Sequence of chain 2.C:
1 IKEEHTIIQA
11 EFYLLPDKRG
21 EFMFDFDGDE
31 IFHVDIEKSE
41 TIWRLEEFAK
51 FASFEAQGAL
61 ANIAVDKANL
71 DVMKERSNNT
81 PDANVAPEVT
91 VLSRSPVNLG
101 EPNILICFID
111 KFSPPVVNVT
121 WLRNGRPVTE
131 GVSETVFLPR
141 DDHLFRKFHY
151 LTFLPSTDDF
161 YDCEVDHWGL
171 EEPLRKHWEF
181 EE

Binding-site contacts:
Ligand atom C2 contacts residue ASN45 of chain 2.D at 3.2 Å.
Ligand atom C1 contacts residue ILE1 of chain 2.C at 3.0 Å (hydrophobic).
Ligand atom O6 contacts residue GLN48 of chain 2.D at 3.7 Å.
Ligand atom C3 contacts residue ILE1 of chain 2.C at 3.8 Å (hydrophobic).
Ligand atom C7 contacts residue ASN45 of chain 2.D at 4.0 Å.
Ligand atom C3 contacts residue ASN45 of chain 2.D at 4.5 Å.
Ligand atom N2 contacts residue ASN45 of chain 2.D at 3.8 Å.
Ligand atom N2 contacts residue ILE1 of chain 2.C at 2.8 Å (h-bond).
Ligand atom C8 contacts residue LYS2 of chain 2.C at 3.6 Å.
Ligand atom C6 contacts residue GLN48 of chain 2.D at 3.9 Å.
Ligand atom C1 contacts residue ASN45 of chain 2.D at 2.4 Å.
Ligand atom C7 contacts residue ILE1 of chain 2.C at 3.9 Å (hydrophobic).
Ligand atom O7 contacts residue ASN45 of chain 2.D at 4.1 Å.
Ligand atom C5 contacts residue ASN45 of chain 2.D at 4.0 Å.
Ligand atom O5 contacts residue GLN48 of chain 2.D at 4.0 Å.
Ligand atom C1 contacts residue LYS2 of chain 2.C at 4.4 Å.
Ligand atom C8 contacts residue ILE1 of chain 2.C at 4.1 Å (hydrophobic).
Ligand atom O5 contacts residue ASN45 of chain 2.D at 2.6 Å (h-bond).
Ligand atom O5 contacts residue ILE1 of chain 2.C at 4.3 Å.
Ligand atom C2 contacts residue ILE1 of chain 2.C at 3.4 Å (hydrophobic).

Sequence of chain 2.D:
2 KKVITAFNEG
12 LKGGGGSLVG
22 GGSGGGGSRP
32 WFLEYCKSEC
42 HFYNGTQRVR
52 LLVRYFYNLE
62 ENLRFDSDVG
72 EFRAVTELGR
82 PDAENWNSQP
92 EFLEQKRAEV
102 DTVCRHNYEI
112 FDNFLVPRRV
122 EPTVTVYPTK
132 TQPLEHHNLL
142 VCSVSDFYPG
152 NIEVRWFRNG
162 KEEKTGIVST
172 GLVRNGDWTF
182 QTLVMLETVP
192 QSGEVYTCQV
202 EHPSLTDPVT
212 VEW

A protein and the small-molecule ligand that binds it are described below.
Small molecule (SMILES): CC(=O)N[C@@H]1[C@@H](O)[C@H](O)[C@@H](CO)O[C@H]1O